This protein binds this small molecule.
Small molecule (SMILES): O=C1NC(c2cccc([N+](=O)[O-])c2)=CCN1c1ccccc1O

Sequence of chain 1.B:
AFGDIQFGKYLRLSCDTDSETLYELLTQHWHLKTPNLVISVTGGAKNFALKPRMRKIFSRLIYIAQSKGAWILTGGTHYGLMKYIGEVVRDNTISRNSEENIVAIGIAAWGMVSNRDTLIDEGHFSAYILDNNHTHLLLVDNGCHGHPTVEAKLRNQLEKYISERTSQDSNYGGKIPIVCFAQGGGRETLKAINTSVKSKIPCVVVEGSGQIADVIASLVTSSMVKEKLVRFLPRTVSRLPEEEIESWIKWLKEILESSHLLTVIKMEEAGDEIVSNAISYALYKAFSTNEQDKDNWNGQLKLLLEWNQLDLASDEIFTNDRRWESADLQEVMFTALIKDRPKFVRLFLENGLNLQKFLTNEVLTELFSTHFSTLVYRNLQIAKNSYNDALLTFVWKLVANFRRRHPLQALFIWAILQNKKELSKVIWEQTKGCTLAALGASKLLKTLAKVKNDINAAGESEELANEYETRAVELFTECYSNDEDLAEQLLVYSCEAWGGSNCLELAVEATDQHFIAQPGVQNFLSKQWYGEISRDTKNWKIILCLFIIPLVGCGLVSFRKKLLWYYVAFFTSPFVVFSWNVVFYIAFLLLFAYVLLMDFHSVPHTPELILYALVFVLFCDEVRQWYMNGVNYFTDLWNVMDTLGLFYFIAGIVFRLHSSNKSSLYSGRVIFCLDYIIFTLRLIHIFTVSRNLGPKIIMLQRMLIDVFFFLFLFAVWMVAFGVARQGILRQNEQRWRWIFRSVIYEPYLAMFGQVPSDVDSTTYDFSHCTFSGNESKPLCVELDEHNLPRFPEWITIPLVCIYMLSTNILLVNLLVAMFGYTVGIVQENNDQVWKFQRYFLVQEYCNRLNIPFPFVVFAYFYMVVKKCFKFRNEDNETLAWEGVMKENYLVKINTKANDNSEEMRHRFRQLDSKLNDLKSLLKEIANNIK

Binding-site contacts:
Ligand atom O14 contacts residue ILE846 of chain 1.B at 3.8 Å.
Ligand atom C18 contacts residue PHE839 of chain 1.B at 3.4 Å (hydrophobic).
Ligand atom O23 contacts residue ARG842 of chain 1.B at 3.7 Å.
Ligand atom C12 contacts residue TYR1005 of chain 1.B at 3.3 Å (hydrophobic).
Ligand atom C18 contacts residue LEU806 of chain 1.B at 3.6 Å (hydrophobic).
Ligand atom C13 contacts residue TYR1005 of chain 1.B at 3.9 Å (hydrophobic).
Ligand atom C01 contacts residue ILE846 of chain 1.B at 3.7 Å (hydrophobic).
Ligand atom C08 contacts residue ILE846 of chain 1.B at 3.9 Å (hydrophobic).
Ligand atom C19 contacts residue LEU778 of chain 1.B at 3.7 Å (hydrophobic).
Ligand atom C11 contacts residue VAL742 of chain 1.B at 3.6 Å (hydrophobic).
Ligand atom C20 contacts residue LEU778 of chain 1.B at 3.6 Å (hydrophobic).
Ligand atom N21 contacts residue PHE839 of chain 1.B at 3.5 Å.
Ligand atom C15 contacts residue ASP802 of chain 1.B at 3.6 Å.
Ligand atom N04 contacts residue ARG842 of chain 1.B at 4.0 Å.
Ligand atom O22 contacts residue ASP802 of chain 1.B at 3.6 Å (salt-bridge).
Ligand atom C12 contacts residue ILE846 of chain 1.B at 3.7 Å (hydrophobic).
Ligand atom C20 contacts residue ASP802 of chain 1.B at 3.5 Å.
Ligand atom C17 contacts residue PHE839 of chain 1.B at 3.4 Å (hydrophobic).
Ligand atom C13 contacts residue ILE846 of chain 1.B at 3.5 Å (hydrophobic).
Ligand atom O14 contacts residue ARG842 of chain 1.B at 3.5 Å (salt-bridge).
Ligand atom C10 contacts residue VAL742 of chain 1.B at 3.7 Å (hydrophobic).
Ligand atom C19 contacts residue ASP802 of chain 1.B at 3.1 Å.
Ligand atom O22 contacts residue PHE839 of chain 1.B at 3.4 Å.
Ligand atom C10 contacts residue ASN741 of chain 1.B at 3.5 Å.
Ligand atom C11 contacts residue PHE738 of chain 1.B at 3.7 Å (hydrophobic).
Ligand atom N21 contacts residue ASP802 of chain 1.B at 3.9 Å.
Ligand atom C17 contacts residue ASP802 of chain 1.B at 3.2 Å.
Ligand atom C09 contacts residue ASN741 of chain 1.B at 3.6 Å.
Ligand atom C02 contacts residue TYR745 of chain 1.B at 4.0 Å (hydrophobic).
Ligand atom O22 contacts residue GLY805 of chain 1.B at 3.4 Å.
Ligand atom N04 contacts residue GLU782 of chain 1.B at 3.6 Å (salt-bridge).
Ligand atom C16 contacts residue ARG842 of chain 1.B at 3.8 Å.
Ligand atom C02 contacts residue ARG842 of chain 1.B at 3.6 Å.
Ligand atom C16 contacts residue ASP802 of chain 1.B at 3.5 Å.
Ligand atom C01 contacts residue TYR745 of chain 1.B at 3.7 Å (hydrophobic).
Ligand atom C19 contacts residue LEU806 of chain 1.B at 3.7 Å (hydrophobic).
Ligand atom C18 contacts residue ASP802 of chain 1.B at 3.0 Å.
Ligand atom C12 contacts residue PHE738 of chain 1.B at 3.9 Å (hydrophobic).
Ligand atom C11 contacts residue TYR1005 of chain 1.B at 3.9 Å (hydrophobic).
Ligand atom C11 contacts residue ILE846 of chain 1.B at 3.7 Å (hydrophobic).